Sequence of chain 4.E:
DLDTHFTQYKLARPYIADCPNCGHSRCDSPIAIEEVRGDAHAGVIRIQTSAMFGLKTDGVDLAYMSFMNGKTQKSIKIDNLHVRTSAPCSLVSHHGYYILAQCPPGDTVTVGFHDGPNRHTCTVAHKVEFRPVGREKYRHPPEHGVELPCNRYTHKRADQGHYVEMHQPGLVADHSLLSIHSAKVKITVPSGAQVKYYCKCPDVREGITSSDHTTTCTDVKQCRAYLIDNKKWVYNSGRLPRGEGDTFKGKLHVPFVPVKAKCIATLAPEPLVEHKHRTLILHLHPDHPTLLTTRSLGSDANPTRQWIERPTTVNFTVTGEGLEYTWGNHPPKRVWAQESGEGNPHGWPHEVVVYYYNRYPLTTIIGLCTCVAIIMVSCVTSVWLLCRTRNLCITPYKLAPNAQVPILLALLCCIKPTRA

The small molecule below binds the protein below.
Small molecule (SMILES): CC(=O)N[C@@H]1[C@@H](O)[C@H](O)[C@@H](CO)O[C@H]1O

Binding-site contacts:
Ligand atom O5 contacts residue VAL314 of chain 4.E at 3.8 Å.
Ligand atom O5 contacts residue ASN315 of chain 4.E at 2.4 Å (h-bond).
Ligand atom C6 contacts residue ASN315 of chain 4.E at 4.5 Å.
Ligand atom C8 contacts residue ILE281 of chain 4.E at 4.5 Å (hydrophobic).
Ligand atom C8 contacts residue ASN315 of chain 4.E at 3.5 Å.
Ligand atom C4 contacts residue ASN315 of chain 4.E at 4.3 Å.
Ligand atom C6 contacts residue THR313 of chain 4.E at 4.5 Å.
Ligand atom C5 contacts residue ASN315 of chain 4.E at 3.7 Å.
Ligand atom C1 contacts residue VAL314 of chain 4.E at 4.4 Å (hydrophobic).
Ligand atom C2 contacts residue ASN315 of chain 4.E at 2.5 Å.
Ligand atom C7 contacts residue ASN315 of chain 4.E at 3.3 Å.
Ligand atom O7 contacts residue ASN315 of chain 4.E at 4.2 Å.
Ligand atom C1 contacts residue ASN315 of chain 4.E at 1.4 Å.
Ligand atom C3 contacts residue ASN315 of chain 4.E at 3.8 Å.
Ligand atom N2 contacts residue ASN315 of chain 4.E at 2.8 Å (h-bond).
Ligand atom O5 contacts residue THR313 of chain 4.E at 4.3 Å.